A small-molecule ligand and the protein it binds are described below.
Small molecule (SMILES): CC(=O)N[C@@H]1[C@@H](O)[C@H](O)[C@@H](CO)O[C@H]1O

Binding-site contacts:
Ligand atom C6 contacts residue LEU91 of chain 6.D at 4.2 Å (hydrophobic).
Ligand atom C3 contacts residue ASN87 of chain 6.D at 3.8 Å.
Ligand atom C7 contacts residue ILE155 of chain 6.D at 4.3 Å (hydrophobic).
Ligand atom O4 contacts residue LEU151 of chain 6.D at 3.3 Å.
Ligand atom C8 contacts residue ILE155 of chain 6.D at 3.7 Å (hydrophobic).
Ligand atom O6 contacts residue LEU151 of chain 6.D at 3.4 Å.
Ligand atom O6 contacts residue LEU91 of chain 6.D at 4.0 Å.
Ligand atom O6 contacts residue SER89 of chain 6.D at 2.8 Å (h-bond).
Ligand atom C1 contacts residue SER89 of chain 6.D at 3.3 Å.
Ligand atom N2 contacts residue ASN87 of chain 6.D at 2.9 Å (h-bond).
Ligand atom C1 contacts residue ASN87 of chain 6.D at 1.4 Å.
Ligand atom C6 contacts residue LEU151 of chain 6.D at 3.7 Å (hydrophobic).
Ligand atom O7 contacts residue ASN87 of chain 6.D at 4.1 Å.
Ligand atom O5 contacts residue SER89 of chain 6.D at 2.8 Å (h-bond).
Ligand atom C4 contacts residue LEU151 of chain 6.D at 4.0 Å (hydrophobic).
Ligand atom C6 contacts residue SER89 of chain 6.D at 3.6 Å.
Ligand atom C2 contacts residue ASN87 of chain 6.D at 2.4 Å.
Ligand atom N2 contacts residue ILE155 of chain 6.D at 4.1 Å.
Ligand atom O5 contacts residue ASN87 of chain 6.D at 2.3 Å (h-bond).
Ligand atom C7 contacts residue ASN87 of chain 6.D at 3.8 Å.
Ligand atom C5 contacts residue LEU151 of chain 6.D at 3.8 Å (hydrophobic).
Ligand atom C5 contacts residue SER89 of chain 6.D at 3.3 Å.
Ligand atom C3 contacts residue LEU151 of chain 6.D at 4.2 Å (hydrophobic).
Ligand atom C5 contacts residue ASN87 of chain 6.D at 3.7 Å.
Ligand atom C4 contacts residue ASN87 of chain 6.D at 4.2 Å.

Sequence of chain 6.D:
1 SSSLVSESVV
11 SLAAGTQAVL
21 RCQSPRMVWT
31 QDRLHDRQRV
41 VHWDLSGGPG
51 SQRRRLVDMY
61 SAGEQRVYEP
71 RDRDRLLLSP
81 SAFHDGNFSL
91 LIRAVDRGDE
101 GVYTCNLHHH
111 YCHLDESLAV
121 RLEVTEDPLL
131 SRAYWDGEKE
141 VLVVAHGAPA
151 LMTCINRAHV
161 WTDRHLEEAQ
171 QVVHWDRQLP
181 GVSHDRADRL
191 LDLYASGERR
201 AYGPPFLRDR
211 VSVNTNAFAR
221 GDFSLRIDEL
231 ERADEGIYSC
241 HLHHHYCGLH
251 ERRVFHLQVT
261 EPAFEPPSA